The small molecule below binds the protein below.
Small molecule (SMILES): Nc1ccn([C@@H]2O[C@H](CO[P](=O)(O)O[C@H]3[C@@H](O)[C@H](n4ccc(=O)[nH]c4=O)O[C@@H]3CO[P](=O)(O)O[C@H]3[C@@H](O)[C@H](n4ccc(N)nc4=O)O[C@@H]3CO[P](=O)(O)O[C@H]3[C@@H](O)[C@H](n4ccc(=O)[nH]c4=O)O[C@@H]3CO[P](=O)(O)O[C@H]3[C@@H](O)[C@H](n4cnc5c(=O)nc(N)[nH]c54)O[C@@H]3CO[P](=O)(O)O[C@H]3[C@@H](O)[C@H](n4cnc5c(N)ncnc54)O[C@@H]3CO)[C@@H](O)[C@H]2O)c(=O)n1

Sequence of chain 23.C:
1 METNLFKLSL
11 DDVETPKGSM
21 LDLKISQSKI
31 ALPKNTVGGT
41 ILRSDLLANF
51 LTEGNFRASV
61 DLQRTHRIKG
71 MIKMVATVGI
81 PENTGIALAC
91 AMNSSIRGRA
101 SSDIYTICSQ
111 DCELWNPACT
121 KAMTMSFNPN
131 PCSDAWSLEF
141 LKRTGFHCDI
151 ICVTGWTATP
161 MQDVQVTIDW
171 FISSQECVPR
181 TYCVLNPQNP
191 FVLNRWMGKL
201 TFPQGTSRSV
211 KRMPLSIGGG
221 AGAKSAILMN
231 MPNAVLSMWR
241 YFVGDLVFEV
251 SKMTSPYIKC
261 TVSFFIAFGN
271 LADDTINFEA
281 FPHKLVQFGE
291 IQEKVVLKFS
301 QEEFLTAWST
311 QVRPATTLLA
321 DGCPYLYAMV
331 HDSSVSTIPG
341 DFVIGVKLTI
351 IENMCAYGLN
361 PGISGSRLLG

Sequence of chain 14.C:
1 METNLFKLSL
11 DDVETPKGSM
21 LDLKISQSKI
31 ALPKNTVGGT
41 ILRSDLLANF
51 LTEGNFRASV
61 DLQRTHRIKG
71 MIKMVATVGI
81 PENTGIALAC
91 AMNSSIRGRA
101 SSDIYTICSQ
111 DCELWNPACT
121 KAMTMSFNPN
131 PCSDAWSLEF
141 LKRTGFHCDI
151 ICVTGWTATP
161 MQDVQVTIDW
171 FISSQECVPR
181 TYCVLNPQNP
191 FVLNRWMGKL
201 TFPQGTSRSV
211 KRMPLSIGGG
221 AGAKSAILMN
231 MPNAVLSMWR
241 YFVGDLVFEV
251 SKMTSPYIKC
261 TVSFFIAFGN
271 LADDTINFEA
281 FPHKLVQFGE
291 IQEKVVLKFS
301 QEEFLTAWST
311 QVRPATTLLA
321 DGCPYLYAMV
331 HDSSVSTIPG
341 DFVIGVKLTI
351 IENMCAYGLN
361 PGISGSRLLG

Binding-site contacts:
Ligand atom OP1 contacts residue ASN4 of chain 14.C at 3.5 Å.
Ligand atom C4' contacts residue SER126 of chain 23.C at 3.4 Å.
Ligand atom O5' contacts residue LYS7 of chain 14.C at 3.4 Å (salt-bridge).
Ligand atom O4' contacts residue ARG180 of chain 23.C at 4.0 Å.
Ligand atom C5' contacts residue GLU2 of chain 14.C at 3.2 Å.
Ligand atom OP1 contacts residue THR124 of chain 23.C at 4.0 Å.
Ligand atom O2' contacts residue MET125 of chain 23.C at 3.6 Å.
Ligand atom OP2 contacts residue LYS7 of chain 14.C at 2.6 Å (salt-bridge).
Ligand atom O3' contacts residue THR3 of chain 14.C at 3.8 Å.
Ligand atom C5' contacts residue THR124 of chain 23.C at 3.5 Å.
Ligand atom OP1 contacts residue THR124 of chain 23.C at 3.8 Å.
Ligand atom O3' contacts residue GLU2 of chain 14.C at 3.6 Å.
Ligand atom C5' contacts residue SER126 of chain 23.C at 3.9 Å.
Ligand atom OP1 contacts residue THR3 of chain 14.C at 2.9 Å (h-bond).
Ligand atom P contacts residue SER126 of chain 23.C at 3.7 Å.
Ligand atom OP1 contacts residue LYS7 of chain 14.C at 3.4 Å (salt-bridge).
Ligand atom OP1 contacts residue SER126 of chain 23.C at 2.8 Å (h-bond).
Ligand atom C4' contacts residue MET1 of chain 14.C at 3.9 Å (hydrophobic).
Ligand atom O3' contacts residue SER126 of chain 23.C at 3.3 Å.
Ligand atom N7 contacts residue ILE350 of chain 23.C at 3.8 Å.
Ligand atom P contacts residue LYS7 of chain 14.C at 3.2 Å.
Ligand atom C2 contacts residue VAL192 of chain 23.C at 3.7 Å (hydrophobic).
Ligand atom N3 contacts residue ARG180 of chain 23.C at 4.0 Å.
Ligand atom C6 contacts residue ILE350 of chain 23.C at 3.8 Å (hydrophobic).
Ligand atom P contacts residue THR3 of chain 14.C at 3.9 Å.
Ligand atom C4' contacts residue THR124 of chain 23.C at 3.6 Å.
Ligand atom C4 contacts residue VAL192 of chain 23.C at 3.9 Å (hydrophobic).
Ligand atom O2' contacts residue ARG180 of chain 23.C at 3.9 Å.
Ligand atom C2 contacts residue ARG180 of chain 23.C at 3.6 Å.
Ligand atom O4' contacts residue PRO190 of chain 23.C at 3.2 Å.
Ligand atom N6 contacts residue ILE350 of chain 23.C at 4.0 Å.
Ligand atom N6 contacts residue THR349 of chain 23.C at 3.9 Å.
Ligand atom O4' contacts residue MET1 of chain 14.C at 3.7 Å.
Ligand atom N3 contacts residue VAL192 of chain 23.C at 3.4 Å.
Ligand atom O2' contacts residue MET1 of chain 14.C at 3.2 Å (h-bond).
Ligand atom C5 contacts residue ILE350 of chain 23.C at 3.6 Å (hydrophobic).
Ligand atom C1' contacts residue ARG180 of chain 23.C at 3.7 Å.
Ligand atom C1' contacts residue PRO190 of chain 23.C at 3.9 Å (hydrophobic).
Ligand atom C4' contacts residue GLU2 of chain 14.C at 3.5 Å.
Ligand atom O2' contacts residue SER126 of chain 23.C at 3.6 Å (h-bond).